Sequence of chain 1.B:
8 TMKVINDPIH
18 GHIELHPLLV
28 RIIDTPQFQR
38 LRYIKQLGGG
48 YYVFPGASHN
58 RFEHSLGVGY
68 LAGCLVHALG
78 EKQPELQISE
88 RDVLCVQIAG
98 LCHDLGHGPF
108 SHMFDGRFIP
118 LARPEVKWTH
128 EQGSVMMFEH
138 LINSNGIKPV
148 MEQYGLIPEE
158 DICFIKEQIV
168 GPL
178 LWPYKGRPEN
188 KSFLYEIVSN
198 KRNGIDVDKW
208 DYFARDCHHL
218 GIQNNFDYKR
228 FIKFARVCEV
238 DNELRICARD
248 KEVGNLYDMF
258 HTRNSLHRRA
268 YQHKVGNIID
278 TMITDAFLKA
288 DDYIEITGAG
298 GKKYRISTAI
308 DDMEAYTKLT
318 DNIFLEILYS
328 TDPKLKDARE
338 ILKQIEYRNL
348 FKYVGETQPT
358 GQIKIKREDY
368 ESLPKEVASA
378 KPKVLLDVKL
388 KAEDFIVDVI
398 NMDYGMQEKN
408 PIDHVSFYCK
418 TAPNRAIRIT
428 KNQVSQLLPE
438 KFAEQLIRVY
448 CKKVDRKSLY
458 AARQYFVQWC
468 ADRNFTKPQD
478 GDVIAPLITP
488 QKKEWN

Sequence of chain 1.D:
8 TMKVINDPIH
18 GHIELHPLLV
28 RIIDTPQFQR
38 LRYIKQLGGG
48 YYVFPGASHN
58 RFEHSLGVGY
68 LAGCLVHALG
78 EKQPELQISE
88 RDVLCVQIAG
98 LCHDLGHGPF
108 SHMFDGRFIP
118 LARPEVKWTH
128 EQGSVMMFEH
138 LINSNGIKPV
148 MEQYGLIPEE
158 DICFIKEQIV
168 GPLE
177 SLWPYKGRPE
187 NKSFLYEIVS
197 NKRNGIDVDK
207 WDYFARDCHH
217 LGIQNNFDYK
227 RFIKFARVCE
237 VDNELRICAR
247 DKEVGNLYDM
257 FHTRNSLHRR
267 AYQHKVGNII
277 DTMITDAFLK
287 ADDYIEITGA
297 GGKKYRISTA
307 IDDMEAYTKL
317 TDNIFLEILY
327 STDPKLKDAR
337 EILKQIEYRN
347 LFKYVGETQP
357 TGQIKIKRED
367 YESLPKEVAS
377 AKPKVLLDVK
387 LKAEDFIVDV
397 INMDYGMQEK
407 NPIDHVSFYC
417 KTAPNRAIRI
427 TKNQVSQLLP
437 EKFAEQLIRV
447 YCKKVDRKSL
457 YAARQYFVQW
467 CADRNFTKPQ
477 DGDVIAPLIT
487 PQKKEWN

Binding-site contacts:
Ligand atom C3' contacts residue VAL50 of chain 1.A at 3.5 Å (hydrophobic).
Ligand atom N3 contacts residue ARG227 of chain 1.D at 3.5 Å (salt-bridge).
Ligand atom PG contacts residue GTP1 of chain 1.AA at 3.4 Å.
Ligand atom O3G contacts residue ARG246 of chain 1.D at 3.1 Å (salt-bridge).
Ligand atom O2B contacts residue LYS271 of chain 1.A at 2.8 Å (salt-bridge).
Ligand atom O4' contacts residue ASN13 of chain 1.B at 3.5 Å.
Ligand atom O4' contacts residue ARG227 of chain 1.D at 3.1 Å (salt-bridge).
Ligand atom N7 contacts residue ARG227 of chain 1.D at 3.3 Å (salt-bridge).
Ligand atom N6 contacts residue ARG266 of chain 1.A at 3.4 Å.
Ligand atom C6 contacts residue ARG227 of chain 1.D at 3.5 Å.
Ligand atom C5' contacts residue GTP1 of chain 1.AA at 3.5 Å.
Ligand atom O2A contacts residue HIS270 of chain 1.A at 2.5 Å (h-bond).
Ligand atom PG contacts residue MG1 of chain 1.Y at 3.2 Å.
Ligand atom PB contacts residue GTP1 of chain 1.AA at 3.5 Å.
Ligand atom O1G contacts residue GTP1 of chain 1.AA at 2.2 Å (h-bond).
Ligand atom C2' contacts residue PHE51 of chain 1.A at 3.4 Å (hydrophobic).
Ligand atom O3G contacts residue MG1 of chain 1.Y at 2.6 Å.
Ligand atom O3B contacts residue LYS271 of chain 1.A at 3.2 Å (salt-bridge).
Ligand atom N6 contacts residue ASN252 of chain 1.D at 3.1 Å (h-bond).
Ligand atom O3B contacts residue LYS248 of chain 1.D at 3.3 Å (salt-bridge).
Ligand atom O2B contacts residue HIS270 of chain 1.A at 3.4 Å.
Ligand atom O1A contacts residue ARG227 of chain 1.D at 3.0 Å (salt-bridge).
Ligand atom O3' contacts residue VAL50 of chain 1.A at 2.5 Å (h-bond).
Ligand atom PG contacts residue ARG246 of chain 1.D at 3.5 Å.
Ligand atom O1B contacts residue GTP1 of chain 1.AA at 2.3 Å (h-bond).
Ligand atom O1G contacts residue MG1 of chain 1.Y at 3.0 Å.
Ligand atom O2B contacts residue GTP1 of chain 1.AA at 3.4 Å.
Ligand atom C1' contacts residue PHE51 of chain 1.A at 3.3 Å (hydrophobic).
Ligand atom O1G contacts residue LYS417 of chain 1.D at 3.4 Å (salt-bridge).
Ligand atom O2G contacts residue ARG246 of chain 1.D at 2.4 Å (salt-bridge).
Ligand atom N3 contacts residue ASN13 of chain 1.B at 3.3 Å (h-bond).
Ligand atom N9 contacts residue PHE51 of chain 1.A at 3.5 Å.
Ligand atom O1B contacts residue MG1 of chain 1.Y at 2.4 Å.
Ligand atom O2G contacts residue LYS271 of chain 1.A at 3.4 Å (salt-bridge).
Ligand atom O1A contacts residue LYS248 of chain 1.D at 2.5 Å (salt-bridge).
Ligand atom N9 contacts residue ARG227 of chain 1.D at 3.3 Å (salt-bridge).
Ligand atom O3' contacts residue ASN13 of chain 1.B at 3.4 Å (h-bond).
Ligand atom C4 contacts residue ARG227 of chain 1.D at 3.2 Å.
Ligand atom O1G contacts residue LYS271 of chain 1.A at 3.5 Å (salt-bridge).
Ligand atom C5 contacts residue ARG227 of chain 1.D at 3.3 Å.

Sequence of chain 1.A:
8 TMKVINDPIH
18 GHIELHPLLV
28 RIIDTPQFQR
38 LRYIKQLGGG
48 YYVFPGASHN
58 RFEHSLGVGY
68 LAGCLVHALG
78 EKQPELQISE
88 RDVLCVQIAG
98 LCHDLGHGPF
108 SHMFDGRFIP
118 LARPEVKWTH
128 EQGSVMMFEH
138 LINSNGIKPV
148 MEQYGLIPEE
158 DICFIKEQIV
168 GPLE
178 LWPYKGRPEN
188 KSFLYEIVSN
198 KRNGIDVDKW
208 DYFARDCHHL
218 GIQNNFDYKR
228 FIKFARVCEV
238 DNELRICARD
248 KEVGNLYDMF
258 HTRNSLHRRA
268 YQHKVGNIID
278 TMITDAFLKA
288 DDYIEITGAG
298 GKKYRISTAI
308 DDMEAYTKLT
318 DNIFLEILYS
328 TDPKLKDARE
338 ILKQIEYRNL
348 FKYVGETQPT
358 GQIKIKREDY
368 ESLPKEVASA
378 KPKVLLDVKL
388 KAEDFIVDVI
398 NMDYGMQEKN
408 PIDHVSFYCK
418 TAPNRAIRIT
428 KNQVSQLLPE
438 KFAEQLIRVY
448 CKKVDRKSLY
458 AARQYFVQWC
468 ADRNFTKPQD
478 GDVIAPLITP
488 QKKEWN

A small-molecule ligand and the protein it binds are described below.
Small molecule (SMILES): Nc1ncnc2c1ncn2[C@H]1C[C@H](O)[C@@H](CO[P](=O)(O)O[P](=O)(O)OP(=O)(O)O)O1